The small molecule below binds the protein below.
Small molecule (SMILES): N[C@H](C(=O)O)[C@H](OCc1cccc(NC(=O)c2ccc(C(F)(F)F)cc2)c1)C(=O)O

Sequence of chain 1.C:
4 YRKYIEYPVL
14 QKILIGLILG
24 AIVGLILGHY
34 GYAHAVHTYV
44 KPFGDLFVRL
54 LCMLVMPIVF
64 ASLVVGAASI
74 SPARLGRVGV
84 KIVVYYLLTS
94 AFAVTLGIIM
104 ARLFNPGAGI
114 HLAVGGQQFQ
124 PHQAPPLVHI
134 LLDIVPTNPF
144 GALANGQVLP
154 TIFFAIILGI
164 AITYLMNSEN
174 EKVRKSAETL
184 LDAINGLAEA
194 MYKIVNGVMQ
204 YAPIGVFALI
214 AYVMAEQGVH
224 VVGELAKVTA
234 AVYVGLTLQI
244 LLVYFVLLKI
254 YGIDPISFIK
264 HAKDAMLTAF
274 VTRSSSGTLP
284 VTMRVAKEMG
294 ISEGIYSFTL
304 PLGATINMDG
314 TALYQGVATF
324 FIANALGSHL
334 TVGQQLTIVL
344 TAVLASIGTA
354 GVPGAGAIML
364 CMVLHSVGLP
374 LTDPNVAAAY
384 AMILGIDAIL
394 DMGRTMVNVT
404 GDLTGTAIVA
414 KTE

Binding-site contacts:
Ligand atom C3 contacts residue ARG397 of chain 1.C at 3.4 Å.
Ligand atom O3 contacts residue ASP394 of chain 1.C at 2.9 Å (salt-bridge).
Ligand atom C4 contacts residue MET311 of chain 1.C at 3.8 Å (hydrophobic).
Ligand atom N1 contacts residue ASP394 of chain 1.C at 3.2 Å (salt-bridge).
Ligand atom O1 contacts residue SER278 of chain 1.C at 3.0 Å (h-bond).
Ligand atom O2 contacts residue ARG397 of chain 1.C at 2.5 Å (salt-bridge).
Ligand atom C6 contacts residue GLY359 of chain 1.C at 3.3 Å.
Ligand atom F1 contacts residue LEU387 of chain 1.C at 3.3 Å.
Ligand atom C14 contacts residue MET202 of chain 1.C at 3.8 Å (hydrophobic).
Ligand atom C3 contacts residue THR314 of chain 1.C at 3.8 Å.
Ligand atom F2 contacts residue PHE50 of chain 1.C at 3.1 Å.
Ligand atom F contacts residue LEU387 of chain 1.C at 3.3 Å.
Ligand atom C14 contacts residue ALA360 of chain 1.C at 3.7 Å (hydrophobic).
Ligand atom C12 contacts residue ILE16 of chain 1.C at 3.9 Å (hydrophobic).
Ligand atom N1 contacts residue THR398 of chain 1.C at 3.0 Å (h-bond).
Ligand atom F contacts residue ILE16 of chain 1.C at 3.3 Å.
Ligand atom F1 contacts residue LEU54 of chain 1.C at 4.0 Å.
Ligand atom C3 contacts residue ASP394 of chain 1.C at 3.8 Å.
Ligand atom C11 contacts residue ILE16 of chain 1.C at 4.1 Å (hydrophobic).
Ligand atom O contacts residue SER277 of chain 1.C at 4.0 Å.
Ligand atom O2 contacts residue THR314 of chain 1.C at 3.1 Å (h-bond).
Ligand atom F2 contacts residue ILE16 of chain 1.C at 3.3 Å.
Ligand atom O contacts residue ARG276 of chain 1.C at 3.5 Å (salt-bridge).
Ligand atom C contacts residue SER278 of chain 1.C at 3.9 Å.
Ligand atom C2 contacts residue THR314 of chain 1.C at 3.6 Å.
Ligand atom F2 contacts residue ALA205 of chain 1.C at 3.9 Å.
Ligand atom C1 contacts residue THR398 of chain 1.C at 3.7 Å.
Ligand atom O contacts residue ASP394 of chain 1.C at 3.9 Å.
Ligand atom N contacts residue GLY359 of chain 1.C at 3.5 Å (h-bond).
Ligand atom O contacts residue THR398 of chain 1.C at 3.8 Å.
Ligand atom C7 contacts residue GLY359 of chain 1.C at 3.6 Å.
Ligand atom C13 contacts residue LEU387 of chain 1.C at 3.9 Å (hydrophobic).
Ligand atom C15 contacts residue MET202 of chain 1.C at 3.7 Å (hydrophobic).
Ligand atom O1 contacts residue SER277 of chain 1.C at 4.0 Å.
Ligand atom O3 contacts residue ARG397 of chain 1.C at 3.6 Å (salt-bridge).
Ligand atom C contacts residue THR398 of chain 1.C at 3.7 Å.
Ligand atom C13 contacts residue ILE16 of chain 1.C at 3.7 Å (hydrophobic).
Ligand atom O4 contacts residue MET311 of chain 1.C at 3.9 Å.
Ligand atom F1 contacts residue ALA360 of chain 1.C at 3.9 Å.
Ligand atom C16 contacts residue PRO356 of chain 1.C at 3.6 Å (hydrophobic).